This protein binds this small molecule.
Small molecule (SMILES): C[C@@H]1NC(=O)[C@H](C[C@@](C)(O)CO)NC(=O)[C@@H]2CC3=c4ccccc4=NC3SC[C@H](NC(=O)[C@@H]([C@H](C)O)NC1=O)C(=O)N1C[C@H](O)C[C@H]1C(=O)N[C@@H](C)C(=O)N2

Sequence of chain 1.H:
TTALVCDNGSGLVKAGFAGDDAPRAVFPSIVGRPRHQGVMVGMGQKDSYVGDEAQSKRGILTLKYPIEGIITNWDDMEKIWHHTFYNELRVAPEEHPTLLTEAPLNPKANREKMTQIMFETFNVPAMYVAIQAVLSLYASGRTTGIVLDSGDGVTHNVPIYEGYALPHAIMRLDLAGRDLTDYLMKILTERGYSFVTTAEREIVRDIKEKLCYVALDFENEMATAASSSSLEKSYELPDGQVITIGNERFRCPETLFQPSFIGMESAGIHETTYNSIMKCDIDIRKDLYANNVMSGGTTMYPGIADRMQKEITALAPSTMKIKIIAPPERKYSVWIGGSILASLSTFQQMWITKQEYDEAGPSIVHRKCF

Sequence of chain 1.J:
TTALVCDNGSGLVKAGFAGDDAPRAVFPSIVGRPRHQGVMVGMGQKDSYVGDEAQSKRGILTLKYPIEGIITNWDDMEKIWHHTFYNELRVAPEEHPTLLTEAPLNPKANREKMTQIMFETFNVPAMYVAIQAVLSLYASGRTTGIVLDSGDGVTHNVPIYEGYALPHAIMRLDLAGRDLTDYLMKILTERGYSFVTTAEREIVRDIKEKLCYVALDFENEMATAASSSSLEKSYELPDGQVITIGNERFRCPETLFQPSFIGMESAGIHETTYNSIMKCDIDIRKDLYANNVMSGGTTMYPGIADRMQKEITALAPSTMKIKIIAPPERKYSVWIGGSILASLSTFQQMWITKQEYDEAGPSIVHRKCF

Binding-site contacts:
Ligand atom NE1 contacts residue SER201 of chain 1.H at 3.6 Å.
Ligand atom O contacts residue GLU74 of chain 1.J at 3.8 Å.
Ligand atom CA contacts residue GLY199 of chain 1.H at 3.6 Å.
Ligand atom SG contacts residue ASP181 of chain 1.J at 3.6 Å (salt-bridge).
Ligand atom CZ3 contacts residue PRO114 of chain 1.J at 3.4 Å (hydrophobic).
Ligand atom CB contacts residue GLY199 of chain 1.H at 4.0 Å.
Ligand atom CE3 contacts residue GLY199 of chain 1.H at 3.1 Å.
Ligand atom CZ3 contacts residue ILE77 of chain 1.J at 3.7 Å (hydrophobic).
Ligand atom O contacts residue SER201 of chain 1.H at 3.6 Å.
Ligand atom CD2 contacts residue GLY199 of chain 1.H at 4.0 Å.
Ligand atom CD1 contacts residue TYR200 of chain 1.H at 3.9 Å (hydrophobic).
Ligand atom N contacts residue GLY199 of chain 1.H at 3.2 Å (h-bond).
Ligand atom CG contacts residue SER201 of chain 1.H at 3.6 Å.
Ligand atom CE2 contacts residue SER201 of chain 1.H at 3.7 Å.
Ligand atom CZ2 contacts residue LEU112 of chain 1.J at 4.0 Å (hydrophobic).
Ligand atom CD2 contacts residue ILE77 of chain 1.J at 3.6 Å (hydrophobic).
Ligand atom CB contacts residue TYR200 of chain 1.H at 3.6 Å (hydrophobic).
Ligand atom CZ2 contacts residue ARG179 of chain 1.J at 3.6 Å.
Ligand atom CB contacts residue SER201 of chain 1.H at 3.8 Å.
Ligand atom CB contacts residue LEU244 of chain 1.H at 3.9 Å (hydrophobic).
Ligand atom CZ3 contacts residue GLY199 of chain 1.H at 3.7 Å.
Ligand atom O2 contacts residue ARG198 of chain 1.H at 4.0 Å.
Ligand atom OG1 contacts residue GLU207 of chain 1.H at 2.5 Å (salt-bridge).
Ligand atom CD2 contacts residue SER201 of chain 1.H at 3.6 Å.
Ligand atom O contacts residue ILE77 of chain 1.J at 3.9 Å.
Ligand atom CE2 contacts residue ILE77 of chain 1.J at 3.9 Å (hydrophobic).
Ligand atom CH2 contacts residue LEU112 of chain 1.J at 3.7 Å (hydrophobic).
Ligand atom CB contacts residue GLU207 of chain 1.H at 3.2 Å.
Ligand atom C contacts residue GLY199 of chain 1.H at 3.7 Å.
Ligand atom CB contacts residue GLU74 of chain 1.J at 3.5 Å.
Ligand atom CE3 contacts residue ILE77 of chain 1.J at 3.5 Å (hydrophobic).
Ligand atom CH2 contacts residue PRO114 of chain 1.J at 3.7 Å (hydrophobic).
Ligand atom CA contacts residue SER201 of chain 1.H at 3.4 Å.
Ligand atom CB contacts residue GLY199 of chain 1.H at 3.0 Å.
Ligand atom CH2 contacts residue ILE77 of chain 1.J at 4.0 Å (hydrophobic).
Ligand atom CD1 contacts residue SER201 of chain 1.H at 3.6 Å.
Ligand atom CD1 contacts residue ASP181 of chain 1.J at 3.8 Å.
Ligand atom CZ3 contacts residue THR196 of chain 1.H at 4.0 Å.
Ligand atom CH2 contacts residue THR196 of chain 1.H at 3.7 Å.
Ligand atom NE1 contacts residue ASP181 of chain 1.J at 3.1 Å (salt-bridge).